This protein binds this small molecule.
Small molecule (SMILES): N[C@H](Cc1ccccc1)C(=O)O

Sequence of chain 1.A:
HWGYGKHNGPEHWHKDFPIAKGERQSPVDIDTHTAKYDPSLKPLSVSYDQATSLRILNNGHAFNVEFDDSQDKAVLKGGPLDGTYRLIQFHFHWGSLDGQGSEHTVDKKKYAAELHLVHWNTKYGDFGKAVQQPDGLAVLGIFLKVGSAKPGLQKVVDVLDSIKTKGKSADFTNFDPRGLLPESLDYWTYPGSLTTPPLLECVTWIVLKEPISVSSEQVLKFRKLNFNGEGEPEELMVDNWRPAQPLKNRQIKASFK

Binding-site contacts:
Ligand atom CA contacts residue TRP5 of chain 1.A at 4.4 Å (hydrophobic).
Ligand atom CZ contacts residue GLN92 of chain 1.A at 3.8 Å.
Ligand atom CA contacts residue PRO200 of chain 1.A at 2.9 Å (hydrophobic).
Ligand atom CA contacts residue HIS64 of chain 1.A at 4.5 Å.
Ligand atom CB contacts residue PRO200 of chain 1.A at 4.3 Å (hydrophobic).
Ligand atom C contacts residue PRO200 of chain 1.A at 2.8 Å (hydrophobic).
Ligand atom CE2 contacts residue ASN62 of chain 1.A at 4.1 Å.
Ligand atom CB contacts residue HIS64 of chain 1.A at 3.4 Å.
Ligand atom OXT contacts residue PRO200 of chain 1.A at 3.1 Å (h-bond).
Ligand atom N contacts residue PRO200 of chain 1.A at 2.5 Å (h-bond).
Ligand atom CD2 contacts residue ASN62 of chain 1.A at 3.9 Å.
Ligand atom N contacts residue THR199 of chain 1.A at 2.5 Å (h-bond).
Ligand atom CA contacts residue THR199 of chain 1.A at 4.0 Å.
Ligand atom C contacts residue PRO201 of chain 1.A at 4.4 Å (hydrophobic).
Ligand atom CD2 contacts residue ASN67 of chain 1.A at 4.0 Å.
Ligand atom CE2 contacts residue ASN67 of chain 1.A at 3.0 Å.
Ligand atom O contacts residue PRO200 of chain 1.A at 3.4 Å (h-bond).
Ligand atom O contacts residue TRP5 of chain 1.A at 2.7 Å.
Ligand atom CD2 contacts residue HIS64 of chain 1.A at 3.6 Å.
Ligand atom CE2 contacts residue GLN92 of chain 1.A at 3.6 Å.
Ligand atom OXT contacts residue PRO201 of chain 1.A at 4.0 Å.
Ligand atom CA contacts residue PRO201 of chain 1.A at 4.3 Å (hydrophobic).
Ligand atom C contacts residue TRP5 of chain 1.A at 3.8 Å (hydrophobic).
Ligand atom N contacts residue HIS64 of chain 1.A at 4.3 Å.
Ligand atom N contacts residue TRP5 of chain 1.A at 3.8 Å.
Ligand atom CZ contacts residue ASN67 of chain 1.A at 3.7 Å.
Ligand atom CG contacts residue HIS64 of chain 1.A at 3.9 Å.
Ligand atom OXT contacts residue TRP5 of chain 1.A at 4.0 Å.
Ligand atom O contacts residue HIS64 of chain 1.A at 4.1 Å.